Sequence of chain 1.A:
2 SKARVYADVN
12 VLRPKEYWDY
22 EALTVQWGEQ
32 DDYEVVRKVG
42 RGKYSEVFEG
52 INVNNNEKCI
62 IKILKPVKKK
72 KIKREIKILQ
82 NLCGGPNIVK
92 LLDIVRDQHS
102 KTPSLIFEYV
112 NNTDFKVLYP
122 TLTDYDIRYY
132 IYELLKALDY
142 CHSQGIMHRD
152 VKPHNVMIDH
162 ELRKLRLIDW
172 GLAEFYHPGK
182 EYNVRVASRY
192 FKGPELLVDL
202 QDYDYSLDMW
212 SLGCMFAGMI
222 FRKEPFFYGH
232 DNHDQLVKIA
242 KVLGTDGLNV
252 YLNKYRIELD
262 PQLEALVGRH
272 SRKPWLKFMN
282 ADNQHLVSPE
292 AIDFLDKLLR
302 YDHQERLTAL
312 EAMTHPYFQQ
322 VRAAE

A protein and the small-molecule ligand that binds it are described below.
Small molecule (SMILES): O=C(O)Cc1c2ccccc2n2c1[nH]c(=O)c1ccccc12

Binding-site contacts:
Ligand atom C2 contacts residue VAL111 of chain 1.A at 3.5 Å (hydrophobic).
Ligand atom C4 contacts residue ILE169 of chain 1.A at 3.8 Å (hydrophobic).
Ligand atom O22 contacts residue ASP170 of chain 1.A at 2.9 Å.
Ligand atom C1 contacts residue PHE108 of chain 1.A at 3.5 Å (hydrophobic).
Ligand atom C8 contacts residue VAL48 of chain 1.A at 3.7 Å (hydrophobic).
Ligand atom C16 contacts residue VAL40 of chain 1.A at 3.7 Å (hydrophobic).
Ligand atom C2 contacts residue ILE61 of chain 1.A at 3.6 Å (hydrophobic).
Ligand atom C17 contacts residue VAL40 of chain 1.A at 3.3 Å (hydrophobic).
Ligand atom C14 contacts residue VAL111 of chain 1.A at 3.5 Å (hydrophobic).
Ligand atom C5 contacts residue ILE169 of chain 1.A at 3.5 Å (hydrophobic).
Ligand atom O21 contacts residue LYS63 of chain 1.A at 3.9 Å.
Ligand atom C12 contacts residue VAL40 of chain 1.A at 4.0 Å (hydrophobic).
Ligand atom C13 contacts residue MET158 of chain 1.A at 3.6 Å (hydrophobic).
Ligand atom C4 contacts residue VAL90 of chain 1.A at 3.9 Å (hydrophobic).
Ligand atom N11 contacts residue VAL48 of chain 1.A at 3.6 Å.
Ligand atom N9 contacts residue MET158 of chain 1.A at 4.0 Å.
Ligand atom O22 contacts residue LYS63 of chain 1.A at 2.5 Å (salt-bridge).
Ligand atom O19 contacts residue GLY41 of chain 1.A at 3.4 Å.
Ligand atom C20 contacts residue LYS63 of chain 1.A at 3.5 Å.
Ligand atom C18 contacts residue VAL48 of chain 1.A at 3.9 Å (hydrophobic).
Ligand atom C14 contacts residue MET158 of chain 1.A at 3.8 Å (hydrophobic).
Ligand atom C7 contacts residue ILE61 of chain 1.A at 3.8 Å (hydrophobic).
Ligand atom C6 contacts residue ILE169 of chain 1.A at 3.9 Å (hydrophobic).
Ligand atom O21 contacts residue ASP170 of chain 1.A at 3.0 Å (salt-bridge).
Ligand atom C15 contacts residue ASN113 of chain 1.A at 3.7 Å.
Ligand atom C8 contacts residue ILE169 of chain 1.A at 3.5 Å (hydrophobic).
Ligand atom N11 contacts residue ILE169 of chain 1.A at 3.7 Å.
Ligand atom C12 contacts residue MET158 of chain 1.A at 3.8 Å (hydrophobic).
Ligand atom C15 contacts residue VAL111 of chain 1.A at 3.8 Å (hydrophobic).
Ligand atom C3 contacts residue ILE61 of chain 1.A at 3.4 Å (hydrophobic).
Ligand atom O21 contacts residue PHE108 of chain 1.A at 4.0 Å.
Ligand atom C1 contacts residue VAL90 of chain 1.A at 3.2 Å (hydrophobic).
Ligand atom N9 contacts residue VAL48 of chain 1.A at 3.9 Å.
Ligand atom C2 contacts residue GLU109 of chain 1.A at 3.8 Å.
Ligand atom C6 contacts residue ILE61 of chain 1.A at 3.9 Å (hydrophobic).
Ligand atom C18 contacts residue ILE169 of chain 1.A at 3.7 Å (hydrophobic).
Ligand atom O21 contacts residue ILE169 of chain 1.A at 3.8 Å.
Ligand atom C20 contacts residue ASP170 of chain 1.A at 3.4 Å.
Ligand atom C4 contacts residue PHE108 of chain 1.A at 3.8 Å (hydrophobic).
Ligand atom C3 contacts residue VAL111 of chain 1.A at 3.7 Å (hydrophobic).